A small-molecule ligand and the protein it binds are described below.
Small molecule (SMILES): CC(=O)N[C@@H]1[C@@H](O)[C@H](O)[C@@H](CO)O[C@H]1O

Sequence of chain 1.B:
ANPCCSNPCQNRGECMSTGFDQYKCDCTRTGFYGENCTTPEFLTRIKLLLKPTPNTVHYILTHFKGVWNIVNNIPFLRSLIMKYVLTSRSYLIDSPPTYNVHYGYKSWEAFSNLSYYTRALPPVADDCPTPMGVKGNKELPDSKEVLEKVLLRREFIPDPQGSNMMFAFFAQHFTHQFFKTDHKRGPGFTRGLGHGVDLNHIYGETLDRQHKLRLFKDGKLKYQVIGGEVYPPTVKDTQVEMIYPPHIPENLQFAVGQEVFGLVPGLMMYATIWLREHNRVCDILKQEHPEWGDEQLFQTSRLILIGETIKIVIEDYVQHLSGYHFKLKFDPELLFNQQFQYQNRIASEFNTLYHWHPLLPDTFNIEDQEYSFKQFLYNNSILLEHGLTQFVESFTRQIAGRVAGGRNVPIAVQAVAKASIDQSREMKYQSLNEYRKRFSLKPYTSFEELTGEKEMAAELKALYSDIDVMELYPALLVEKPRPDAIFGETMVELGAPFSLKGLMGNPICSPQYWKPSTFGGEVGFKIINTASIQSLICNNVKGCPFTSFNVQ

Binding-site contacts:
Ligand atom C5 contacts residue ASN379 of chain 1.B at 4.0 Å.
Ligand atom C1 contacts residue SER381 of chain 1.B at 3.5 Å.
Ligand atom C2 contacts residue GLN375 of chain 1.B at 4.3 Å.
Ligand atom O3 contacts residue GLN375 of chain 1.B at 4.1 Å.
Ligand atom C6 contacts residue SER381 of chain 1.B at 3.6 Å.
Ligand atom O7 contacts residue ASN379 of chain 1.B at 4.5 Å.
Ligand atom C3 contacts residue ASN379 of chain 1.B at 4.4 Å.
Ligand atom C5 contacts residue ILE382 of chain 1.B at 4.5 Å (hydrophobic).
Ligand atom O5 contacts residue ILE382 of chain 1.B at 3.5 Å.
Ligand atom C2 contacts residue ASN379 of chain 1.B at 3.2 Å.
Ligand atom O7 contacts residue LYS374 of chain 1.B at 4.1 Å.
Ligand atom C5 contacts residue SER381 of chain 1.B at 3.6 Å.
Ligand atom O7 contacts residue GLN375 of chain 1.B at 3.7 Å.
Ligand atom O6 contacts residue TYR371 of chain 1.B at 3.7 Å.
Ligand atom C6 contacts residue GLU385 of chain 1.B at 3.1 Å.
Ligand atom C7 contacts residue ASN379 of chain 1.B at 4.5 Å.
Ligand atom O5 contacts residue SER381 of chain 1.B at 3.1 Å (h-bond).
Ligand atom C5 contacts residue GLU385 of chain 1.B at 4.5 Å.
Ligand atom O6 contacts residue ILE382 of chain 1.B at 3.2 Å.
Ligand atom C4 contacts residue ASN379 of chain 1.B at 4.4 Å.
Ligand atom C1 contacts residue ASN379 of chain 1.B at 2.5 Å.
Ligand atom C6 contacts residue ILE382 of chain 1.B at 4.3 Å (hydrophobic).
Ligand atom O5 contacts residue ASN379 of chain 1.B at 2.6 Å (h-bond).
Ligand atom O6 contacts residue SER381 of chain 1.B at 3.9 Å.
Ligand atom N2 contacts residue ASN379 of chain 1.B at 4.0 Å.
Ligand atom O6 contacts residue GLU385 of chain 1.B at 2.8 Å (salt-bridge).